Binding-site contacts:
Ligand atom C5 contacts residue ASN131 of chain 1.D at 3.8 Å.
Ligand atom C1 contacts residue ASN131 of chain 1.D at 1.5 Å.
Ligand atom C2 contacts residue ASN131 of chain 1.D at 2.5 Å.
Ligand atom C8 contacts residue ASN131 of chain 1.D at 3.9 Å.
Ligand atom C7 contacts residue ASN131 of chain 1.D at 3.3 Å.
Ligand atom O7 contacts residue ASN131 of chain 1.D at 3.3 Å (h-bond).
Ligand atom C4 contacts residue ASN131 of chain 1.D at 4.3 Å.
Ligand atom N2 contacts residue ASN131 of chain 1.D at 2.9 Å (h-bond).
Ligand atom C3 contacts residue ASN131 of chain 1.D at 3.9 Å.
Ligand atom O5 contacts residue ASN131 of chain 1.D at 2.5 Å (h-bond).

A small-molecule ligand and the protein it binds are described below.
Small molecule (SMILES): CC(=O)N[C@@H]1[C@@H](O)[C@H](O)[C@@H](CO)O[C@H]1O

Sequence of chain 1.D:
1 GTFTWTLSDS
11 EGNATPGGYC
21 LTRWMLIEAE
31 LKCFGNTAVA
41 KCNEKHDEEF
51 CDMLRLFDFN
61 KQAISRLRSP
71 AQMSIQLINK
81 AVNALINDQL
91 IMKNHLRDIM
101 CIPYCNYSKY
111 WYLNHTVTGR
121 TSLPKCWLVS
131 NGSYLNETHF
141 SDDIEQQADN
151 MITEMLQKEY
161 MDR